Sequence of chain 2.A:
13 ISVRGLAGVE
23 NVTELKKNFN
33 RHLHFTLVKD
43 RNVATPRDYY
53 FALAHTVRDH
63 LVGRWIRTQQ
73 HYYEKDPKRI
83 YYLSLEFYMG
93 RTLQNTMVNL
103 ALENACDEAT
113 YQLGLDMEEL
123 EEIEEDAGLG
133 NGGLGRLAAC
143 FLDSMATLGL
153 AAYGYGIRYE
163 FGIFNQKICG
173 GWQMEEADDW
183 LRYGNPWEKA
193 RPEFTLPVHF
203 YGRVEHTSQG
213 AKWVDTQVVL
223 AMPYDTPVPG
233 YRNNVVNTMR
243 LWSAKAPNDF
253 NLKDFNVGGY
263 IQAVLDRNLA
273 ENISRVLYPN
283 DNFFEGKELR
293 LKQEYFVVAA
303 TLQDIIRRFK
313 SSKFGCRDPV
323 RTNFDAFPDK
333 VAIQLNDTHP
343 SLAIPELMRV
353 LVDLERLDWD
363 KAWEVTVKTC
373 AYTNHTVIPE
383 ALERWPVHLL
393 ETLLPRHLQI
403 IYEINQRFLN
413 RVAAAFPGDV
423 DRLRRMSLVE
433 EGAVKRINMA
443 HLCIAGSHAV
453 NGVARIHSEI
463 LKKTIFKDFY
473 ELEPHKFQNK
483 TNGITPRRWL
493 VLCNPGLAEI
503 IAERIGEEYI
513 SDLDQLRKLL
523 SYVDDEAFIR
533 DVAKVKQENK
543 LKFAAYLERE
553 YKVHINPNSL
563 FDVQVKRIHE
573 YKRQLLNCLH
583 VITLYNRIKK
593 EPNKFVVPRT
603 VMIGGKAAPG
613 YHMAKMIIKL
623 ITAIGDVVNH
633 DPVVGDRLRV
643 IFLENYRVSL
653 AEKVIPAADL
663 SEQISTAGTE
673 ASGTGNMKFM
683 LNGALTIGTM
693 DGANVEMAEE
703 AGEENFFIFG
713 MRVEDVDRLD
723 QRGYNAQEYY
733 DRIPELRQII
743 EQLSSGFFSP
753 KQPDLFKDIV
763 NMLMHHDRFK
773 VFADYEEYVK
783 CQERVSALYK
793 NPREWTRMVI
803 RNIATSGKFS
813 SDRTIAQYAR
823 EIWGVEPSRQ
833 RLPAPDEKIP

Binding-site contacts:
Ligand atom O5 contacts residue HIS377 of chain 2.A at 3.6 Å.
Ligand atom C1 contacts residue LEU136 of chain 2.A at 4.0 Å (hydrophobic).
Ligand atom O6 contacts residue LEU139 of chain 2.A at 3.9 Å.
Ligand atom C1 contacts residue HIS377 of chain 2.A at 4.1 Å.
Ligand atom C6 contacts residue LEU139 of chain 2.A at 4.1 Å (hydrophobic).
Ligand atom O2 contacts residue GLU672 of chain 2.A at 3.1 Å (salt-bridge).
Ligand atom O2 contacts residue TYR573 of chain 2.A at 3.2 Å (h-bond).
Ligand atom O3 contacts residue ALA673 of chain 2.A at 3.5 Å (h-bond).
Ligand atom C2 contacts residue HIS377 of chain 2.A at 3.5 Å.
Ligand atom O4 contacts residue SER674 of chain 2.A at 3.7 Å.
Ligand atom C5 contacts residue GLY135 of chain 2.A at 3.6 Å.
Ligand atom O3 contacts residue SER674 of chain 2.A at 3.1 Å (h-bond).
Ligand atom C3 contacts residue GLU672 of chain 2.A at 3.5 Å.
Ligand atom O4 contacts residue ASN484 of chain 2.A at 3.5 Å (h-bond).
Ligand atom C1 contacts residue ASN284 of chain 2.A at 4.0 Å.
Ligand atom O4 contacts residue THR676 of chain 2.A at 3.9 Å.
Ligand atom O2 contacts residue ASN284 of chain 2.A at 2.9 Å (h-bond).
Ligand atom C6 contacts residue LEU136 of chain 2.A at 4.0 Å (hydrophobic).
Ligand atom C5 contacts residue LEU136 of chain 2.A at 3.8 Å (hydrophobic).
Ligand atom C2 contacts residue ASN284 of chain 2.A at 4.0 Å.
Ligand atom C6 contacts residue GLY135 of chain 2.A at 3.6 Å.
Ligand atom C4 contacts residue ASN484 of chain 2.A at 4.0 Å.
Ligand atom O5 contacts residue LEU136 of chain 2.A at 3.6 Å.
Ligand atom O6 contacts residue ASN484 of chain 2.A at 2.6 Å (h-bond).
Ligand atom O1 contacts residue ASN284 of chain 2.A at 3.9 Å.
Ligand atom C4 contacts residue GLY675 of chain 2.A at 3.6 Å.
Ligand atom O5 contacts residue GLY135 of chain 2.A at 4.0 Å.
Ligand atom O6 contacts residue HIS377 of chain 2.A at 3.0 Å (h-bond).
Ligand atom O3 contacts residue GLU672 of chain 2.A at 2.8 Å (salt-bridge).
Ligand atom C6 contacts residue HIS377 of chain 2.A at 3.6 Å.
Ligand atom O1 contacts residue LEU136 of chain 2.A at 3.4 Å (h-bond).
Ligand atom C3 contacts residue GLY675 of chain 2.A at 3.8 Å.
Ligand atom O3 contacts residue GLY675 of chain 2.A at 3.0 Å (h-bond).
Ligand atom C2 contacts residue GLU672 of chain 2.A at 3.9 Å.
Ligand atom O4 contacts residue GLY675 of chain 2.A at 2.7 Å (h-bond).
Ligand atom C6 contacts residue ASN484 of chain 2.A at 3.3 Å.
Ligand atom O2 contacts residue HIS377 of chain 2.A at 4.1 Å.
Ligand atom O6 contacts residue VAL455 of chain 2.A at 3.7 Å.
Ligand atom C5 contacts residue HIS377 of chain 2.A at 4.2 Å.
Ligand atom O1 contacts residue GLY135 of chain 2.A at 3.3 Å.

The protein below binds the small molecule below.
Small molecule (SMILES): OC[C@H]1O[C@H](O)[C@H](O)[C@@H](O)[C@@H]1O